Binding-site contacts:
Ligand atom O14 contacts residue ASN98 of chain 1.A at 2.9 Å (h-bond).
Ligand atom C26 contacts residue LYS43 of chain 1.A at 3.8 Å.
Ligand atom C12 contacts residue VAL16 of chain 1.A at 3.3 Å (hydrophobic).
Ligand atom N5 contacts residue PHE93 of chain 1.A at 3.8 Å.
Ligand atom C6 contacts residue PHE93 of chain 1.A at 3.5 Å (hydrophobic).
Ligand atom C18 contacts residue ASN98 of chain 1.A at 3.8 Å.
Ligand atom C8 contacts residue ALA41 of chain 1.A at 3.5 Å (hydrophobic).
Ligand atom C16 contacts residue VAL16 of chain 1.A at 3.4 Å (hydrophobic).
Ligand atom C17 contacts residue SER149 of chain 1.A at 3.5 Å.
Ligand atom O25 contacts residue LYS43 of chain 1.A at 3.2 Å (salt-bridge).
Ligand atom C11 contacts residue ALA95 of chain 1.A at 3.8 Å (hydrophobic).
Ligand atom C24 contacts residue ALA41 of chain 1.A at 3.8 Å (hydrophobic).
Ligand atom C11 contacts residue PHE93 of chain 1.A at 3.7 Å (hydrophobic).
Ligand atom C4 contacts residue LEU152 of chain 1.A at 3.7 Å (hydrophobic).
Ligand atom C15 contacts residue ASN98 of chain 1.A at 3.8 Å.
Ligand atom C2 contacts residue VAL16 of chain 1.A at 3.7 Å (hydrophobic).
Ligand atom N9 contacts residue HIS94 of chain 1.A at 2.9 Å (h-bond).
Ligand atom C8 contacts residue ALA92 of chain 1.A at 3.5 Å (hydrophobic).
Ligand atom N3 contacts residue VAL24 of chain 1.A at 3.7 Å.
Ligand atom C16 contacts residue GLY17 of chain 1.A at 3.8 Å.
Ligand atom C23 contacts residue LEU71 of chain 1.A at 3.4 Å (hydrophobic).
Ligand atom O25 contacts residue CYS162 of chain 1.A at 3.6 Å.
Ligand atom N5 contacts residue HIS94 of chain 1.A at 3.8 Å.
Ligand atom C21 contacts residue CYS162 of chain 1.A at 3.7 Å (hydrophobic).
Ligand atom C13 contacts residue ASN98 of chain 1.A at 3.9 Å.
Ligand atom C7 contacts residue LEU152 of chain 1.A at 3.5 Å (hydrophobic).
Ligand atom C24 contacts residue LEU71 of chain 1.A at 3.3 Å (hydrophobic).
Ligand atom C21 contacts residue VAL24 of chain 1.A at 3.8 Å (hydrophobic).
Ligand atom C24 contacts residue THR91 of chain 1.A at 3.3 Å.
Ligand atom N9 contacts residue PHE93 of chain 1.A at 3.5 Å.
Ligand atom C8 contacts residue LEU152 of chain 1.A at 3.5 Å (hydrophobic).
Ligand atom C6 contacts residue HIS94 of chain 1.A at 3.1 Å.
Ligand atom N22 contacts residue LYS43 of chain 1.A at 3.6 Å.
Ligand atom N3 contacts residue LEU152 of chain 1.A at 3.8 Å.
Ligand atom O10 contacts residue GLY97 of chain 1.A at 3.5 Å.
Ligand atom C11 contacts residue GLY97 of chain 1.A at 3.7 Å.
Ligand atom C8 contacts residue HIS94 of chain 1.A at 3.8 Å.
Ligand atom C19 contacts residue VAL24 of chain 1.A at 3.7 Å (hydrophobic).
Ligand atom C11 contacts residue HIS94 of chain 1.A at 3.7 Å.
Ligand atom C26 contacts residue ASP163 of chain 1.A at 3.8 Å.

This protein binds this small molecule.
Small molecule (SMILES): COc1cc(-c2cnn3cc(OC)c([C@H]4COC(C)(C)C4)nc23)ccn1

Sequence of chain 1.A:
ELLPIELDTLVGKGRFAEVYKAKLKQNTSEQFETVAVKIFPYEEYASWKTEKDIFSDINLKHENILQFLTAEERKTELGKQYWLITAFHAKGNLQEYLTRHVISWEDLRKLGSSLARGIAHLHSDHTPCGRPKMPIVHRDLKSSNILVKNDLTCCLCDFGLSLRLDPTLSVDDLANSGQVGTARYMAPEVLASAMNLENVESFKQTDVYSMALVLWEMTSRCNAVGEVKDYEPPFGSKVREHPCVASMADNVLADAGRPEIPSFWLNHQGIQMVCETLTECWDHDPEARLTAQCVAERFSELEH